Sequence of chain 1.A:
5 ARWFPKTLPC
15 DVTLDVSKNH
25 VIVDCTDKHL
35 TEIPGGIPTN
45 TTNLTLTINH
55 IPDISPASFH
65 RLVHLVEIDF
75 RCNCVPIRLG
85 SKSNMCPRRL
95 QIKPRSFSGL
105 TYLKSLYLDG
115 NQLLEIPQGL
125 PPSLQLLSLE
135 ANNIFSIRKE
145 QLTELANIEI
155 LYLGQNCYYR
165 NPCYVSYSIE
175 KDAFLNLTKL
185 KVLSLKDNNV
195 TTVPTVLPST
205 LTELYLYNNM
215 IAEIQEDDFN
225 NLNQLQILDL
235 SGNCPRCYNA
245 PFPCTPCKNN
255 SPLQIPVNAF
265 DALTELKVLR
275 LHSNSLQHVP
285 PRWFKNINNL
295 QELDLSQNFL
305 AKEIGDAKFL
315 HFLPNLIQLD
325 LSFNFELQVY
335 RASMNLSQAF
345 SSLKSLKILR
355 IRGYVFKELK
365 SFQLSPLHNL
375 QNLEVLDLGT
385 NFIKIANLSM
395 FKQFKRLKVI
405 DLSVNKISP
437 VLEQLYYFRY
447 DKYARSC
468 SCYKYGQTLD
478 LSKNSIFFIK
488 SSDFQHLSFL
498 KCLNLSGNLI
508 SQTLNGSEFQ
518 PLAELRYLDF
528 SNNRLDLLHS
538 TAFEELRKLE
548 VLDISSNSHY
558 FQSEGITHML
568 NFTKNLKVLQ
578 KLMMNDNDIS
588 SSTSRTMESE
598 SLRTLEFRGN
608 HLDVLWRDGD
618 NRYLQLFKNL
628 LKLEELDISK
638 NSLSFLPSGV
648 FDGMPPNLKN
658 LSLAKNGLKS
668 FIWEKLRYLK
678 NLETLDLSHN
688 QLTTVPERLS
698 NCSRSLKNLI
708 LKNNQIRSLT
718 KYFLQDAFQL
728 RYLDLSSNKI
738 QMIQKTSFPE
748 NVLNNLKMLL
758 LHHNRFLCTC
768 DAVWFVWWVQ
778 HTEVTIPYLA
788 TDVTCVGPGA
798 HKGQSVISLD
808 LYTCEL

Binding-site contacts:
Ligand atom O6 contacts residue SER393 of chain 1.A at 3.6 Å.
Ligand atom O6 contacts residue HIS493 of chain 1.A at 3.6 Å.
Ligand atom C2 contacts residue ASN391 of chain 1.A at 2.5 Å.
Ligand atom C7 contacts residue ASN391 of chain 1.A at 3.4 Å.
Ligand atom O4 contacts residue GLN492 of chain 1.A at 2.9 Å (h-bond).
Ligand atom C1 contacts residue SER393 of chain 1.A at 4.1 Å.
Ligand atom N2 contacts residue ASN391 of chain 1.A at 2.9 Å (h-bond).
Ligand atom O4 contacts residue HIS493 of chain 1.A at 4.4 Å.
Ligand atom C5 contacts residue SER393 of chain 1.A at 3.9 Å.
Ligand atom C5 contacts residue GLN492 of chain 1.A at 4.1 Å.
Ligand atom C3 contacts residue GLN492 of chain 1.A at 4.4 Å.
Ligand atom C6 contacts residue HIS493 of chain 1.A at 4.4 Å.
Ligand atom C6 contacts residue SER393 of chain 1.A at 4.3 Å.
Ligand atom C4 contacts residue GLN492 of chain 1.A at 4.0 Å.
Ligand atom O5 contacts residue SER393 of chain 1.A at 3.8 Å.
Ligand atom O7 contacts residue ASN391 of chain 1.A at 3.5 Å (h-bond).
Ligand atom O6 contacts residue LYS396 of chain 1.A at 2.4 Å (salt-bridge).
Ligand atom O5 contacts residue ASN391 of chain 1.A at 2.4 Å (h-bond).
Ligand atom C4 contacts residue ASN391 of chain 1.A at 4.2 Å.
Ligand atom C1 contacts residue ASN391 of chain 1.A at 1.4 Å.
Ligand atom C3 contacts residue ASN391 of chain 1.A at 3.8 Å.
Ligand atom C5 contacts residue ASN391 of chain 1.A at 3.7 Å.
Ligand atom C6 contacts residue LYS396 of chain 1.A at 3.4 Å.

The protein below binds the small molecule below.
Small molecule (SMILES): CC(=O)N[C@@H]1[C@@H](O)[C@H](O)[C@@H](CO)O[C@H]1O